Binding-site contacts:
Ligand atom F21 contacts residue THR108 of chain 1.C at 3.1 Å.
Ligand atom F37 contacts residue GLN230 of chain 1.C at 3.6 Å.
Ligand atom C19 contacts residue LEU105 of chain 1.C at 3.7 Å (hydrophobic).
Ligand atom F20 contacts residue LEU105 of chain 1.C at 3.6 Å.
Ligand atom O42 contacts residue TRP249 of chain 1.C at 3.1 Å.
Ligand atom C04 contacts residue LEU66 of chain 1.C at 3.6 Å (hydrophobic).
Ligand atom F22 contacts residue THR108 of chain 1.C at 3.5 Å.
Ligand atom F35 contacts residue LEU137 of chain 1.C at 3.3 Å.
Ligand atom F40 contacts residue LEU241 of chain 1.C at 3.8 Å.
Ligand atom C25 contacts residue TRP249 of chain 1.C at 3.6 Å (hydrophobic).
Ligand atom F40 contacts residue ALA67 of chain 1.C at 3.8 Å.
Ligand atom F21 contacts residue MET104 of chain 1.C at 3.4 Å.
Ligand atom F40 contacts residue TRP249 of chain 1.C at 3.6 Å.
Ligand atom F37 contacts residue PHE141 of chain 1.C at 3.7 Å.
Ligand atom C05 contacts residue LEU66 of chain 1.C at 3.9 Å (hydrophobic).
Ligand atom F41 contacts residue LEU241 of chain 1.C at 3.2 Å.
Ligand atom O13 contacts residue MET104 of chain 1.C at 4.0 Å.
Ligand atom F21 contacts residue LEU105 of chain 1.C at 3.3 Å.
Ligand atom F36 contacts residue LEU234 of chain 1.C at 3.1 Å.
Ligand atom O13 contacts residue ALA67 of chain 1.C at 3.4 Å.
Ligand atom O42 contacts residue HIS227 of chain 1.C at 2.6 Å (h-bond).
Ligand atom O14 contacts residue THR108 of chain 1.C at 3.0 Å (h-bond).
Ligand atom F20 contacts residue ILE145 of chain 1.C at 3.7 Å.
Ligand atom C25 contacts residue HIS227 of chain 1.C at 3.5 Å.
Ligand atom C34 contacts residue HIS227 of chain 1.C at 3.6 Å.
Ligand atom C26 contacts residue HIS227 of chain 1.C at 3.7 Å.
Ligand atom C04 contacts residue TYR127 of chain 1.C at 3.9 Å (hydrophobic).
Ligand atom C02 contacts residue PHE121 of chain 1.C at 3.7 Å (hydrophobic).
Ligand atom C33 contacts residue HIS227 of chain 1.C at 3.4 Å.
Ligand atom C05 contacts residue PHE63 of chain 1.C at 3.5 Å (hydrophobic).
Ligand atom F41 contacts residue PHE60 of chain 1.C at 3.2 Å.
Ligand atom C19 contacts residue THR108 of chain 1.C at 3.5 Å.
Ligand atom F39 contacts residue PHE63 of chain 1.C at 4.0 Å.
Ligand atom F37 contacts residue HIS227 of chain 1.C at 3.0 Å.
Ligand atom F22 contacts residue LEU105 of chain 1.C at 3.3 Å.
Ligand atom C24 contacts residue MET104 of chain 1.C at 3.9 Å (hydrophobic).
Ligand atom F22 contacts residue ILE145 of chain 1.C at 3.4 Å.
Ligand atom F20 contacts residue PHE141 of chain 1.C at 3.6 Å.
Ligand atom C16 contacts residue THR108 of chain 1.C at 3.4 Å.
Ligand atom F40 contacts residue LEU245 of chain 1.C at 3.5 Å.

This protein binds this small molecule.
Small molecule (SMILES): O=S(=O)(c1ccccc1)N(CC(F)(F)F)c1ccc(C(O)(C(F)(F)F)C(F)(F)F)cc1

Sequence of chain 1.C:
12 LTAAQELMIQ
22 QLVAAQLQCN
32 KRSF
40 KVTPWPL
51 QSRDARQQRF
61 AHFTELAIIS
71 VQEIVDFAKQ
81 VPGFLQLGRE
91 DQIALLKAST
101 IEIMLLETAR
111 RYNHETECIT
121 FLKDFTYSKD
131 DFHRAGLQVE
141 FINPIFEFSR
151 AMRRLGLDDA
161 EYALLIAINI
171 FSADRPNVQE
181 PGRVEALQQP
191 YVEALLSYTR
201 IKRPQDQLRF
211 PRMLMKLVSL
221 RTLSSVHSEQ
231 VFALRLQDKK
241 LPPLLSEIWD